Binding-site contacts:
Ligand atom C7 contacts residue GLU92 of chain 2.A at 4.3 Å.
Ligand atom C8 contacts residue GLU92 of chain 2.A at 3.8 Å.
Ligand atom N2 contacts residue GLU92 of chain 2.A at 3.7 Å.
Ligand atom C4 contacts residue ASN93 of chain 2.A at 4.1 Å.
Ligand atom C7 contacts residue ASN93 of chain 2.A at 3.8 Å.
Ligand atom C2 contacts residue ASN93 of chain 2.A at 2.3 Å.
Ligand atom C8 contacts residue GLY13 of chain 2.B at 4.5 Å.
Ligand atom N2 contacts residue ASN93 of chain 2.A at 2.7 Å (h-bond).
Ligand atom C3 contacts residue ASN93 of chain 2.A at 3.6 Å.
Ligand atom C5 contacts residue ASN93 of chain 2.A at 3.6 Å.
Ligand atom O7 contacts residue ASN93 of chain 2.A at 4.4 Å.
Ligand atom C1 contacts residue ASN93 of chain 2.A at 1.4 Å.
Ligand atom C8 contacts residue SER17 of chain 2.B at 3.2 Å.
Ligand atom C7 contacts residue SER17 of chain 2.B at 3.5 Å.
Ligand atom O7 contacts residue SER17 of chain 2.B at 3.3 Å (h-bond).
Ligand atom O5 contacts residue ASN93 of chain 2.A at 2.4 Å (h-bond).

Sequence of chain 2.A:
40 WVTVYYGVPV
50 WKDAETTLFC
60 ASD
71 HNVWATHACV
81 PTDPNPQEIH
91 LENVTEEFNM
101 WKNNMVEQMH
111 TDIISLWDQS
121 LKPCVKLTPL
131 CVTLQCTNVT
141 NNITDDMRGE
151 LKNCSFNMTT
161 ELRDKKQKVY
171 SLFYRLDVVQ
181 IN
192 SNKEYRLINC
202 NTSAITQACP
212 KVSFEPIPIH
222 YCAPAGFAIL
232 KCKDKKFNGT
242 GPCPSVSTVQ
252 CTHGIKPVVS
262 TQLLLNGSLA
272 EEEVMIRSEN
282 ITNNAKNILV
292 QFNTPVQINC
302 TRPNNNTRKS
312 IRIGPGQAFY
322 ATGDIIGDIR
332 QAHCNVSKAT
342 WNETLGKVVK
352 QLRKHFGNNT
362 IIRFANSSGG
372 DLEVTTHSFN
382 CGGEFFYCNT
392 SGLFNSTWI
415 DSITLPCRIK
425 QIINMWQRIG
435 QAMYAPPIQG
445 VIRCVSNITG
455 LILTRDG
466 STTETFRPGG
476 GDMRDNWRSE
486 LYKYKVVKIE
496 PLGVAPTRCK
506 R

A protein and the small-molecule ligand that binds it are described below.
Small molecule (SMILES): CC(=O)N[C@@H]1[C@@H](O)[C@H](O)[C@@H](CO)O[C@H]1O

Sequence of chain 2.B:
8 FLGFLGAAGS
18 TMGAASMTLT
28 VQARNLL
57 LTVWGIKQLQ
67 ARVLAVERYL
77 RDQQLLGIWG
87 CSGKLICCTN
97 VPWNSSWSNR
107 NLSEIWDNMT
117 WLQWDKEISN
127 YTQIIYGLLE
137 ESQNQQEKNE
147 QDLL